A protein and the small-molecule ligand that binds it are described below.
Small molecule (SMILES): CC(=O)N[C@@H]1[C@@H](O)[C@H](O)[C@@H](CO)O[C@H]1O

Binding-site contacts:
Ligand atom C7 contacts residue SER17 of chain 1.B at 3.8 Å.
Ligand atom O4 contacts residue HIS14 of chain 1.B at 3.6 Å.
Ligand atom C3 contacts residue HIS14 of chain 1.B at 3.4 Å.
Ligand atom C2 contacts residue SER16 of chain 1.B at 4.1 Å.
Ligand atom C5 contacts residue ASN65 of chain 1.B at 3.6 Å.
Ligand atom N2 contacts residue VAL57 of chain 1.B at 3.8 Å.
Ligand atom C3 contacts residue SER16 of chain 1.B at 3.5 Å.
Ligand atom C8 contacts residue VAL57 of chain 1.B at 3.7 Å (hydrophobic).
Ligand atom C8 contacts residue CYS151 of chain 1.B at 4.2 Å (hydrophobic).
Ligand atom C1 contacts residue ASN65 of chain 1.B at 1.4 Å.
Ligand atom O3 contacts residue HIS14 of chain 1.B at 2.7 Å (h-bond).
Ligand atom O7 contacts residue CYS151 of chain 1.B at 4.2 Å.
Ligand atom O3 contacts residue SER16 of chain 1.B at 4.4 Å.
Ligand atom C4 contacts residue ASN65 of chain 1.B at 4.2 Å.
Ligand atom C8 contacts residue CYS15 of chain 1.B at 4.2 Å (hydrophobic).
Ligand atom C7 contacts residue VAL57 of chain 1.B at 3.6 Å (hydrophobic).
Ligand atom N2 contacts residue SER17 of chain 1.B at 3.4 Å (h-bond).
Ligand atom O7 contacts residue VAL57 of chain 1.B at 4.0 Å.
Ligand atom C4 contacts residue HIS14 of chain 1.B at 4.1 Å.
Ligand atom C8 contacts residue SER17 of chain 1.B at 3.1 Å.
Ligand atom C7 contacts residue ASN65 of chain 1.B at 4.1 Å.
Ligand atom C2 contacts residue ASN65 of chain 1.B at 2.5 Å.
Ligand atom N2 contacts residue ASN65 of chain 1.B at 3.0 Å (h-bond).
Ligand atom O7 contacts residue HIS14 of chain 1.B at 4.4 Å.
Ligand atom O4 contacts residue SER16 of chain 1.B at 4.4 Å.
Ligand atom N2 contacts residue SER16 of chain 1.B at 3.8 Å.
Ligand atom O5 contacts residue ASN65 of chain 1.B at 2.3 Å (h-bond).
Ligand atom C1 contacts residue SER16 of chain 1.B at 4.3 Å.
Ligand atom C8 contacts residue LEU64 of chain 1.B at 4.4 Å (hydrophobic).
Ligand atom C3 contacts residue ASN65 of chain 1.B at 3.8 Å.
Ligand atom C4 contacts residue SER16 of chain 1.B at 4.4 Å.

Sequence of chain 1.B:
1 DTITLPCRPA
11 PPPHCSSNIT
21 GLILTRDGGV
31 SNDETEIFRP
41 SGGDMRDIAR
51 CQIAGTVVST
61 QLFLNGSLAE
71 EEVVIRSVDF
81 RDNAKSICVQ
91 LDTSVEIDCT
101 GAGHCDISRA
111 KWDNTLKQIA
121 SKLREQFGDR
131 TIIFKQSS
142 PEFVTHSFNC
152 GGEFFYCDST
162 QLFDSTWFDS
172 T